This protein binds this small molecule.
Small molecule (SMILES): Cc1ccc(O)c(O)c1

Binding-site contacts:
Ligand atom C6 contacts residue THR273 of chain 5.A at 4.3 Å.
Ligand atom O4 contacts residue ALA197 of chain 5.A at 3.7 Å.
Ligand atom C contacts residue HIS194 of chain 5.A at 3.7 Å.
Ligand atom C6 contacts residue ALA274 of chain 5.A at 3.8 Å (hydrophobic).
Ligand atom C6 contacts residue ASN196 of chain 5.A at 4.3 Å.
Ligand atom O3 contacts residue CYS195 of chain 5.A at 4.1 Å.
Ligand atom O4 contacts residue ASN196 of chain 5.A at 3.9 Å.
Ligand atom C contacts residue ILE275 of chain 5.A at 4.0 Å (hydrophobic).
Ligand atom C contacts residue ALA274 of chain 5.A at 3.3 Å (hydrophobic).
Ligand atom C5 contacts residue ASN196 of chain 5.A at 4.0 Å.
Ligand atom C4 contacts residue ASN196 of chain 5.A at 3.6 Å.
Ligand atom C2 contacts residue HIS194 of chain 5.A at 4.0 Å.
Ligand atom C contacts residue ASP276 of chain 5.A at 3.4 Å.
Ligand atom C1 contacts residue HIS194 of chain 5.A at 4.3 Å.
Ligand atom O3 contacts residue ASN196 of chain 5.A at 3.6 Å.
Ligand atom C1 contacts residue ASN196 of chain 5.A at 4.1 Å.
Ligand atom C2 contacts residue ASP276 of chain 5.A at 4.3 Å.
Ligand atom C1 contacts residue ALA274 of chain 5.A at 4.0 Å (hydrophobic).
Ligand atom C3 contacts residue ASN196 of chain 5.A at 3.7 Å.
Ligand atom C6 contacts residue ALA197 of chain 5.A at 4.2 Å (hydrophobic).
Ligand atom C2 contacts residue ASN196 of chain 5.A at 4.0 Å.
Ligand atom C3 contacts residue ALA197 of chain 5.A at 4.2 Å (hydrophobic).
Ligand atom C5 contacts residue ALA197 of chain 5.A at 3.7 Å (hydrophobic).
Ligand atom C1 contacts residue ASP276 of chain 5.A at 4.3 Å.
Ligand atom C4 contacts residue ALA197 of chain 5.A at 3.7 Å (hydrophobic).

Sequence of chain 5.A:
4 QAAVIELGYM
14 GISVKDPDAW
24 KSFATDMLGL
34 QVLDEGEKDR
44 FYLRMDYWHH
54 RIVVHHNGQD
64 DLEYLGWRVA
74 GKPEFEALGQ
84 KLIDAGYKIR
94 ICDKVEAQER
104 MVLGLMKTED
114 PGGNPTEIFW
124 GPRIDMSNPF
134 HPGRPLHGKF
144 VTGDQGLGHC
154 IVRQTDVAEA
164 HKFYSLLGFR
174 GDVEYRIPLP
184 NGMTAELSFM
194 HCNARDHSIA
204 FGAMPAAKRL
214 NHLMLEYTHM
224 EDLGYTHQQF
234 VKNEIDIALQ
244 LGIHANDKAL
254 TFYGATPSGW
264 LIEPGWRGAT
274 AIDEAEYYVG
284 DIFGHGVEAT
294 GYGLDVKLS